Sequence of chain 1.A:
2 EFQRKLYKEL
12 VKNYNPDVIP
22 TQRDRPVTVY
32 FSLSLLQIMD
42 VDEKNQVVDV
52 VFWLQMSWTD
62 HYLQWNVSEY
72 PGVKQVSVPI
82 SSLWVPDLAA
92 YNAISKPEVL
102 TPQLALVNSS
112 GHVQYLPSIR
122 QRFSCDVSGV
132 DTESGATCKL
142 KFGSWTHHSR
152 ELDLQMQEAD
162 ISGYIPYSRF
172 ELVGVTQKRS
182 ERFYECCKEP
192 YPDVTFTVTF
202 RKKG

Binding-site contacts:
Ligand atom C6 contacts residue ASN109 of chain 1.A at 4.3 Å.
Ligand atom C8 contacts residue SER110 of chain 1.A at 3.2 Å.
Ligand atom C3 contacts residue NAG1 of chain 1.G at 4.3 Å.
Ligand atom C7 contacts residue SER110 of chain 1.A at 4.2 Å.
Ligand atom C1 contacts residue ASN109 of chain 1.A at 3.0 Å.
Ligand atom C5 contacts residue ASN109 of chain 1.A at 4.0 Å.
Ligand atom N2 contacts residue ASN109 of chain 1.A at 4.0 Å.
Ligand atom O7 contacts residue ASN109 of chain 1.A at 3.8 Å.
Ligand atom C2 contacts residue SER111 of chain 1.A at 3.3 Å.
Ligand atom C5 contacts residue HIS113 of chain 1.A at 3.9 Å.
Ligand atom O5 contacts residue SER111 of chain 1.A at 4.4 Å.
Ligand atom C6 contacts residue NAG1 of chain 1.G at 4.2 Å.
Ligand atom O5 contacts residue ASN109 of chain 1.A at 2.7 Å (h-bond).
Ligand atom C1 contacts residue SER111 of chain 1.A at 3.0 Å.
Ligand atom C2 contacts residue ASN109 of chain 1.A at 3.3 Å.
Ligand atom C7 contacts residue ASN109 of chain 1.A at 4.1 Å.
Ligand atom C6 contacts residue GLN115 of chain 1.A at 4.1 Å.
Ligand atom C1 contacts residue HIS113 of chain 1.A at 3.7 Å.
Ligand atom C8 contacts residue SER111 of chain 1.A at 3.2 Å.
Ligand atom C4 contacts residue NAG1 of chain 1.G at 4.2 Å.
Ligand atom O6 contacts residue HIS113 of chain 1.A at 4.0 Å.
Ligand atom O6 contacts residue NAG1 of chain 1.G at 3.6 Å (h-bond).
Ligand atom C3 contacts residue SER111 of chain 1.A at 4.3 Å.
Ligand atom O4 contacts residue NAG1 of chain 1.G at 3.0 Å.
Ligand atom N2 contacts residue SER111 of chain 1.A at 2.5 Å (h-bond).
Ligand atom C7 contacts residue SER111 of chain 1.A at 3.2 Å.
Ligand atom O7 contacts residue SER111 of chain 1.A at 4.3 Å.
Ligand atom C6 contacts residue HIS113 of chain 1.A at 3.3 Å.
Ligand atom O3 contacts residue NAG1 of chain 1.G at 4.1 Å.
Ligand atom C5 contacts residue NAG1 of chain 1.G at 3.9 Å.
Ligand atom O5 contacts residue HIS113 of chain 1.A at 3.2 Å.

The protein below binds the small molecule below.
Small molecule (SMILES): CC(=O)N[C@@H]1[C@@H](O)[C@H](O)[C@@H](CO)O[C@H]1O